Sequence of chain 1.A:
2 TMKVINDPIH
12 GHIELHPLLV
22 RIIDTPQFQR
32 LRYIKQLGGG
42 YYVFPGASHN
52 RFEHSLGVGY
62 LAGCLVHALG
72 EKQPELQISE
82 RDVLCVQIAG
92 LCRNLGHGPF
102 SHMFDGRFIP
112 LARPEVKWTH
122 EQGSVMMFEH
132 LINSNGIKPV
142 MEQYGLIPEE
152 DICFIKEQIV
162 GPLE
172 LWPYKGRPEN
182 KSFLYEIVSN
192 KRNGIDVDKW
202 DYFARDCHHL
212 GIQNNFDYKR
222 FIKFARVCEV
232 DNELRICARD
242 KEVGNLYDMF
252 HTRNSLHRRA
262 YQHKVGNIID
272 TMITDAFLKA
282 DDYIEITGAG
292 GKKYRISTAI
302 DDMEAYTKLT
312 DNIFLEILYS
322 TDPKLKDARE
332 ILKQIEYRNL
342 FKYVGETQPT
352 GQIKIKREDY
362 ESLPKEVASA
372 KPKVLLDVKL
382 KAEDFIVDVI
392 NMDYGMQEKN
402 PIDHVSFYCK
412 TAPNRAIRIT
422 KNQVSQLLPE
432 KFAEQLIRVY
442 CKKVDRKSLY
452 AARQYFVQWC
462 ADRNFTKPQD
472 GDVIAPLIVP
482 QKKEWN

Binding-site contacts:
Ligand atom C4' contacts residue ASN7 of chain 1.D at 3.7 Å.
Ligand atom N3 contacts residue ASN7 of chain 1.D at 3.7 Å.
Ligand atom O3' contacts residue VAL44 of chain 1.A at 2.8 Å (h-bond).
Ligand atom C4' contacts residue VAL5 of chain 1.D at 3.4 Å (hydrophobic).
Ligand atom O2B contacts residue LYS265 of chain 1.A at 3.4 Å.
Ligand atom O3B contacts residue MG1 of chain 1.R at 3.7 Å.
Ligand atom N3 contacts residue PHE45 of chain 1.A at 3.7 Å.
Ligand atom C8 contacts residue PHE45 of chain 1.A at 3.9 Å (hydrophobic).
Ligand atom C4 contacts residue PHE45 of chain 1.A at 3.7 Å (hydrophobic).
Ligand atom O2B contacts residue DGT1 of chain 1.G at 3.7 Å.
Ligand atom PG contacts residue MG1 of chain 1.R at 3.4 Å.
Ligand atom O1G contacts residue LYS265 of chain 1.A at 3.1 Å (salt-bridge).
Ligand atom PB contacts residue MG1 of chain 1.R at 3.3 Å.
Ligand atom O1B contacts residue DGT1 of chain 1.G at 2.6 Å (h-bond).
Ligand atom C5' contacts residue DGT1 of chain 1.G at 3.6 Å.
Ligand atom C6 contacts residue ARG260 of chain 1.A at 3.9 Å.
Ligand atom O2G contacts residue DGT1 of chain 1.G at 2.8 Å (h-bond).
Ligand atom C5' contacts residue VAL5 of chain 1.D at 3.3 Å (hydrophobic).
Ligand atom N3 contacts residue HIS13 of chain 1.D at 3.9 Å.
Ligand atom O1A contacts residue HIS264 of chain 1.A at 2.9 Å (h-bond).
Ligand atom N2 contacts residue ASN7 of chain 1.D at 3.5 Å (h-bond).
Ligand atom O3B contacts residue LYS265 of chain 1.A at 3.3 Å (salt-bridge).
Ligand atom O3A contacts residue DGT1 of chain 1.G at 3.0 Å (h-bond).
Ligand atom O2B contacts residue VAL266 of chain 1.A at 3.6 Å.
Ligand atom O1B contacts residue MG1 of chain 1.R at 2.0 Å.
Ligand atom N9 contacts residue PHE45 of chain 1.A at 3.5 Å.
Ligand atom C1' contacts residue ASN7 of chain 1.D at 3.7 Å.
Ligand atom C2' contacts residue PHE45 of chain 1.A at 3.5 Å (hydrophobic).
Ligand atom C3' contacts residue VAL44 of chain 1.A at 3.3 Å (hydrophobic).
Ligand atom N2 contacts residue HIS13 of chain 1.D at 3.8 Å.
Ligand atom PB contacts residue DGT1 of chain 1.G at 3.4 Å.
Ligand atom O3' contacts residue ASN7 of chain 1.D at 3.0 Å (h-bond).
Ligand atom O6 contacts residue ARG260 of chain 1.A at 3.0 Å (salt-bridge).
Ligand atom O5' contacts residue DGT1 of chain 1.G at 3.9 Å.
Ligand atom O2B contacts residue HIS264 of chain 1.A at 3.3 Å.
Ligand atom O2G contacts residue MG1 of chain 1.R at 2.1 Å.
Ligand atom C2' contacts residue VAL44 of chain 1.A at 3.4 Å (hydrophobic).
Ligand atom C1' contacts residue PHE45 of chain 1.A at 3.5 Å (hydrophobic).
Ligand atom O3' contacts residue ILE6 of chain 1.D at 3.8 Å.
Ligand atom O4' contacts residue ASN7 of chain 1.D at 3.5 Å.

This small molecule binds to this protein.
Small molecule (SMILES): Nc1nc2c(ncn2[C@H]2C[C@H](O)[C@@H](CO[P](=O)(O)O[P](=O)(O)OP(=O)(O)O)O2)c(=O)[nH]1

Sequence of chain 1.D:
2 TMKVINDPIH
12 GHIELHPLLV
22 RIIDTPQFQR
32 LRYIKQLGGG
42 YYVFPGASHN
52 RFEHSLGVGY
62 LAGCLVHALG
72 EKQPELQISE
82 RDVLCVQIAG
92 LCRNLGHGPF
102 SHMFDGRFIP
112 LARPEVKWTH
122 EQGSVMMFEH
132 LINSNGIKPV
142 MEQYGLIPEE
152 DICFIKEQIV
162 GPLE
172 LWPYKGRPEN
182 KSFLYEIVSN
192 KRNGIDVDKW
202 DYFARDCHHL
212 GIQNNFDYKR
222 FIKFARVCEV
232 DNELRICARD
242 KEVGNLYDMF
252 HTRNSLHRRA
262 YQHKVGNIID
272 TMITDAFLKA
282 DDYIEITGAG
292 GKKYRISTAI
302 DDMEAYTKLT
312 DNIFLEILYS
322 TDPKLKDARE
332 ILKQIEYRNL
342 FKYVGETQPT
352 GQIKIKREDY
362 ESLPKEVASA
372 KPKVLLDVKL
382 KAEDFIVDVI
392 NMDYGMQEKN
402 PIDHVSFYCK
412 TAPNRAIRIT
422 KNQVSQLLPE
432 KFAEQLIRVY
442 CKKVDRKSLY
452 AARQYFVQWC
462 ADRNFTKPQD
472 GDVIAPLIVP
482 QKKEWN